This protein binds this small molecule.
Small molecule (SMILES): CC(=O)N[C@@H]1[C@@H](O)[C@H](O)[C@@H](CO)O[C@H]1O

Sequence of chain 1.F:
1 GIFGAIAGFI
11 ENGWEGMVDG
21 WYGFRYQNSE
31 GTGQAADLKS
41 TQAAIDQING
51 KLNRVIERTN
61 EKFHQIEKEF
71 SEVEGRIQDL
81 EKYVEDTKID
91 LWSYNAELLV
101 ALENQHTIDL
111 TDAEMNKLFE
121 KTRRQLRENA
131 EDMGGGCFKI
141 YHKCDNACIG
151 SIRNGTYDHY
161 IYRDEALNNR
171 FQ

Sequence of chain 1.E:
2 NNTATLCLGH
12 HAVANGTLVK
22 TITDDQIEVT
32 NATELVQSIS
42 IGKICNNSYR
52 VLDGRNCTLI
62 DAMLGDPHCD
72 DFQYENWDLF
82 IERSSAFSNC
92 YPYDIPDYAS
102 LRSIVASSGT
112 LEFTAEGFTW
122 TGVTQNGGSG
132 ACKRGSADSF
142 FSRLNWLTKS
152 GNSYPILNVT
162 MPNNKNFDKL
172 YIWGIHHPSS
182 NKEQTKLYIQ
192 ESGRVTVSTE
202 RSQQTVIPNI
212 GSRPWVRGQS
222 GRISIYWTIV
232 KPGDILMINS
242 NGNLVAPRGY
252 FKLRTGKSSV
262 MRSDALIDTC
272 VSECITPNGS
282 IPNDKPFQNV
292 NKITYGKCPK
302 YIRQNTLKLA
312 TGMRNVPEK

Binding-site contacts:
Ligand atom O6 contacts residue LEU52 of chain 1.F at 4.1 Å.
Ligand atom O5 contacts residue ASN32 of chain 1.E at 2.8 Å (h-bond).
Ligand atom O5 contacts residue ALA33 of chain 1.E at 4.3 Å.
Ligand atom O6 contacts residue THR312 of chain 1.E at 3.9 Å.
Ligand atom C5 contacts residue ASN32 of chain 1.E at 4.1 Å.
Ligand atom N2 contacts residue ASN32 of chain 1.E at 4.2 Å.
Ligand atom O6 contacts residue ASN32 of chain 1.E at 4.2 Å.
Ligand atom C4 contacts residue ASN32 of chain 1.E at 4.4 Å.
Ligand atom O5 contacts residue THR312 of chain 1.E at 4.1 Å.
Ligand atom C2 contacts residue ASN32 of chain 1.E at 3.3 Å.
Ligand atom O7 contacts residue ASN32 of chain 1.E at 4.5 Å.
Ligand atom C1 contacts residue ALA33 of chain 1.E at 4.2 Å (hydrophobic).
Ligand atom O3 contacts residue ASN32 of chain 1.E at 3.0 Å (h-bond).
Ligand atom C3 contacts residue ASN32 of chain 1.E at 3.7 Å.
Ligand atom C1 contacts residue ASN32 of chain 1.E at 3.0 Å.